Binding-site contacts:
Ligand atom C2 contacts residue GLU722 of chain 1.A at 3.7 Å.
Ligand atom C3 contacts residue GLU722 of chain 1.A at 3.7 Å.
Ligand atom C7 contacts residue ASN726 of chain 1.A at 3.3 Å.
Ligand atom O5 contacts residue ASN726 of chain 1.A at 2.4 Å (h-bond).
Ligand atom C1 contacts residue ASN726 of chain 1.A at 1.4 Å.
Ligand atom C1 contacts residue GLU722 of chain 1.A at 3.8 Å.
Ligand atom C8 contacts residue GLU722 of chain 1.A at 3.7 Å.
Ligand atom C3 contacts residue ASN726 of chain 1.A at 3.9 Å.
Ligand atom O7 contacts residue ASN726 of chain 1.A at 3.1 Å (h-bond).
Ligand atom C2 contacts residue ASN726 of chain 1.A at 2.5 Å.
Ligand atom C6 contacts residue ARG759 of chain 1.A at 3.2 Å.
Ligand atom C1 contacts residue ARG759 of chain 1.A at 3.7 Å.
Ligand atom O3 contacts residue GLU722 of chain 1.A at 4.4 Å.
Ligand atom O6 contacts residue ARG759 of chain 1.A at 3.6 Å.
Ligand atom N2 contacts residue GLU722 of chain 1.A at 3.1 Å (salt-bridge).
Ligand atom C7 contacts residue GLU722 of chain 1.A at 4.1 Å.
Ligand atom C5 contacts residue ASN726 of chain 1.A at 3.7 Å.
Ligand atom N2 contacts residue ASN726 of chain 1.A at 3.0 Å (h-bond).
Ligand atom C4 contacts residue ASN726 of chain 1.A at 4.2 Å.
Ligand atom C8 contacts residue ILE723 of chain 1.A at 4.1 Å (hydrophobic).
Ligand atom O5 contacts residue ARG759 of chain 1.A at 3.4 Å (salt-bridge).
Ligand atom C5 contacts residue ARG759 of chain 1.A at 3.5 Å.

The small molecule below binds the protein below.
Small molecule (SMILES): CC(=O)N[C@H]1[C@H](O[C@H]2[C@H](O)[C@@H](NC(C)=O)CO[C@@H]2CO)O[C@H](CO)[C@@H](O)[C@@H]1O

Sequence of chain 1.A:
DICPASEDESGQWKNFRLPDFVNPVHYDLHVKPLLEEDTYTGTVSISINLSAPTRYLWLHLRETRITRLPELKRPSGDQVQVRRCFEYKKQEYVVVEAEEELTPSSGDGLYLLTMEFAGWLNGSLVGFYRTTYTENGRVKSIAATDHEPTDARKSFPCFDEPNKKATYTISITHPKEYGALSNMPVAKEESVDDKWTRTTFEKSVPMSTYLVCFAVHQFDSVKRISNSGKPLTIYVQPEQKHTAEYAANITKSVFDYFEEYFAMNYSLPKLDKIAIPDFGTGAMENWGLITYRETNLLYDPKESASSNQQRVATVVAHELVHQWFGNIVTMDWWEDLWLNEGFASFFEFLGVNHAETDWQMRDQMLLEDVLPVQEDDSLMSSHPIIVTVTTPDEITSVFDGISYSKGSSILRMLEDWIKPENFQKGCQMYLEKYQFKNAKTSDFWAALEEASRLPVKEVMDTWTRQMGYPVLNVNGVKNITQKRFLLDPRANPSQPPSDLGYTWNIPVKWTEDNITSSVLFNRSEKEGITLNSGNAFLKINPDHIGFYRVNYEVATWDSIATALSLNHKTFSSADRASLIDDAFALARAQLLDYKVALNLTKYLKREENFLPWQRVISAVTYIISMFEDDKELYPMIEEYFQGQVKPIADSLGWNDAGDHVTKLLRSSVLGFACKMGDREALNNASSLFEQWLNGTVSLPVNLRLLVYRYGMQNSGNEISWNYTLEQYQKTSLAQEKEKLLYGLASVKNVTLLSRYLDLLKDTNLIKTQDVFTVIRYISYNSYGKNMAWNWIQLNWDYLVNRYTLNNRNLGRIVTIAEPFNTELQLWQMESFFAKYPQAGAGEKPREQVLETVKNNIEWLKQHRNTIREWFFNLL